Binding-site contacts:
Ligand atom O4 contacts residue GLY120 of chain 1.B at 3.4 Å (h-bond).
Ligand atom O2 contacts residue THR45 of chain 1.B at 2.6 Å (h-bond).
Ligand atom O2 contacts residue PHE43 of chain 1.B at 4.0 Å.
Ligand atom C5 contacts residue ASP119 of chain 1.B at 4.1 Å.
Ligand atom O3P contacts residue HIS117 of chain 1.B at 3.3 Å.
Ligand atom C2' contacts residue HIS13 of chain 1.B at 3.7 Å.
Ligand atom C2 contacts residue ASN44 of chain 1.B at 4.0 Å.
Ligand atom O5' contacts residue HIS117 of chain 1.B at 3.7 Å.
Ligand atom O5' contacts residue ASP119 of chain 1.B at 3.9 Å.
Ligand atom C5 contacts residue PHE43 of chain 1.B at 4.2 Å (hydrophobic).
Ligand atom C3' contacts residue HIS117 of chain 1.B at 4.1 Å.
Ligand atom C5 contacts residue PHE118 of chain 1.B at 3.6 Å (hydrophobic).
Ligand atom C5 contacts residue GLY120 of chain 1.B at 3.9 Å.
Ligand atom C6 contacts residue PHE118 of chain 1.B at 4.2 Å (hydrophobic).
Ligand atom O2 contacts residue ASN44 of chain 1.B at 3.0 Å.
Ligand atom P contacts residue GLN12 of chain 1.B at 4.0 Å.
Ligand atom O2 contacts residue HIS13 of chain 1.B at 3.5 Å.
Ligand atom C4 contacts residue ARG102 of chain 1.B at 4.0 Å.
Ligand atom C2 contacts residue PHE43 of chain 1.B at 4.1 Å (hydrophobic).
Ligand atom O5' contacts residue PHE118 of chain 1.B at 3.0 Å (h-bond).
Ligand atom C4 contacts residue PHE43 of chain 1.B at 3.7 Å (hydrophobic).
Ligand atom C1' contacts residue PHE43 of chain 1.B at 4.0 Å (hydrophobic).
Ligand atom N3 contacts residue PHE43 of chain 1.B at 3.7 Å.
Ligand atom O2P contacts residue ARG8 of chain 1.B at 4.1 Å.
Ligand atom O4 contacts residue PHE43 of chain 1.B at 3.8 Å.
Ligand atom O1P contacts residue GLN12 of chain 1.B at 2.6 Å (h-bond).
Ligand atom C4 contacts residue PHE118 of chain 1.B at 3.2 Å (hydrophobic).
Ligand atom O5' contacts residue LYS66 of chain 1.B at 4.0 Å.
Ligand atom O4 contacts residue ARG102 of chain 1.B at 2.9 Å (salt-bridge).
Ligand atom C2 contacts residue THR45 of chain 1.B at 3.4 Å.
Ligand atom O4 contacts residue PHE118 of chain 1.B at 3.0 Å.
Ligand atom C2 contacts residue HIS13 of chain 1.B at 4.2 Å.
Ligand atom O4 contacts residue THR45 of chain 1.B at 3.0 Å (h-bond).
Ligand atom O1P contacts residue LYS41 of chain 1.B at 3.9 Å.
Ligand atom C2' contacts residue PHE118 of chain 1.B at 4.2 Å (hydrophobic).
Ligand atom C4 contacts residue THR45 of chain 1.B at 3.2 Å.
Ligand atom N3 contacts residue PHE118 of chain 1.B at 3.7 Å.
Ligand atom C5' contacts residue LYS66 of chain 1.B at 4.0 Å.
Ligand atom N3 contacts residue THR45 of chain 1.B at 2.5 Å (h-bond).
Ligand atom O1P contacts residue HIS13 of chain 1.B at 3.6 Å.

Sequence of chain 1.B:
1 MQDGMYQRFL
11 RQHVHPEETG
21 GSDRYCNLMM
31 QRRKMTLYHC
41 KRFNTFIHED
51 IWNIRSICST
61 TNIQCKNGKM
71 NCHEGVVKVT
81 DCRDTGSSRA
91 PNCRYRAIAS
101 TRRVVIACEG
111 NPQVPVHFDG

The protein below binds the small molecule below.
Small molecule (SMILES): O=c1ccn([C@H]2C[C@H](OP(=O)(O)O)[C@@H](CO)O2)c(=O)[nH]1